Binding-site contacts:
Ligand atom O1 contacts residue LYS69 of chain 1.B at 3.9 Å.
Ligand atom N2 contacts residue VAL67 of chain 1.B at 3.8 Å.
Ligand atom C13 contacts residue VAL117 of chain 1.B at 3.1 Å (hydrophobic).
Ligand atom C16 contacts residue VAL67 of chain 1.B at 3.9 Å (hydrophobic).
Ligand atom N contacts residue VAL54 of chain 1.B at 3.7 Å.
Ligand atom C2 contacts residue ILE175 of chain 1.B at 3.4 Å (hydrophobic).
Ligand atom C14 contacts residue VAL117 of chain 1.B at 3.8 Å (hydrophobic).
Ligand atom N2 contacts residue LEU46 of chain 1.B at 3.6 Å.
Ligand atom N3 contacts residue GLU115 of chain 1.B at 3.8 Å.
Ligand atom N contacts residue ILE175 of chain 1.B at 3.9 Å.
Ligand atom N2 contacts residue MET164 of chain 1.B at 3.2 Å.
Ligand atom C3 contacts residue ILE175 of chain 1.B at 3.6 Å (hydrophobic).
Ligand atom O1 contacts residue PHE114 of chain 1.B at 3.3 Å.
Ligand atom C14 contacts residue GLU115 of chain 1.B at 3.5 Å.
Ligand atom C18 contacts residue PHE114 of chain 1.B at 3.6 Å (hydrophobic).
Ligand atom C7 contacts residue HIS161 of chain 1.B at 3.9 Å.
Ligand atom C15 contacts residue VAL67 of chain 1.B at 3.8 Å (hydrophobic).
Ligand atom O contacts residue LYS69 of chain 1.B at 2.8 Å (salt-bridge).
Ligand atom C13 contacts residue MET164 of chain 1.B at 3.7 Å (hydrophobic).
Ligand atom C9 contacts residue HIS161 of chain 1.B at 3.4 Å.
Ligand atom C4 contacts residue VAL54 of chain 1.B at 3.8 Å (hydrophobic).
Ligand atom C14 contacts residue VAL67 of chain 1.B at 3.5 Å (hydrophobic).
Ligand atom N3 contacts residue HIS116 of chain 1.B at 3.7 Å.
Ligand atom N3 contacts residue VAL117 of chain 1.B at 3.0 Å (h-bond).
Ligand atom C contacts residue LYS69 of chain 1.B at 3.6 Å.
Ligand atom C11 contacts residue HIS161 of chain 1.B at 3.7 Å.
Ligand atom C7 contacts residue LEU46 of chain 1.B at 3.9 Å (hydrophobic).
Ligand atom C13 contacts residue VAL67 of chain 1.B at 3.4 Å (hydrophobic).
Ligand atom C contacts residue PHE114 of chain 1.B at 3.9 Å (hydrophobic).
Ligand atom C17 contacts residue PHE114 of chain 1.B at 3.9 Å (hydrophobic).
Ligand atom C8 contacts residue HIS161 of chain 1.B at 3.6 Å.
Ligand atom C12 contacts residue MET164 of chain 1.B at 3.2 Å (hydrophobic).
Ligand atom C4 contacts residue MET164 of chain 1.B at 3.6 Å (hydrophobic).
Ligand atom N3 contacts residue VAL67 of chain 1.B at 3.3 Å.
Ligand atom O contacts residue ASP176 of chain 1.B at 3.5 Å.
Ligand atom C10 contacts residue HIS161 of chain 1.B at 3.6 Å.
Ligand atom C contacts residue ASP176 of chain 1.B at 3.4 Å.
Ligand atom C1 contacts residue ILE175 of chain 1.B at 3.9 Å (hydrophobic).
Ligand atom O1 contacts residue ASP176 of chain 1.B at 2.9 Å (salt-bridge).
Ligand atom C15 contacts residue MET164 of chain 1.B at 3.6 Å (hydrophobic).

A protein and the small-molecule ligand that binds it are described below.
Small molecule (SMILES): O=C(O)c1ccc2c(c1)nc(NCc1ccccc1)c1ncncc12

Sequence of chain 1.B:
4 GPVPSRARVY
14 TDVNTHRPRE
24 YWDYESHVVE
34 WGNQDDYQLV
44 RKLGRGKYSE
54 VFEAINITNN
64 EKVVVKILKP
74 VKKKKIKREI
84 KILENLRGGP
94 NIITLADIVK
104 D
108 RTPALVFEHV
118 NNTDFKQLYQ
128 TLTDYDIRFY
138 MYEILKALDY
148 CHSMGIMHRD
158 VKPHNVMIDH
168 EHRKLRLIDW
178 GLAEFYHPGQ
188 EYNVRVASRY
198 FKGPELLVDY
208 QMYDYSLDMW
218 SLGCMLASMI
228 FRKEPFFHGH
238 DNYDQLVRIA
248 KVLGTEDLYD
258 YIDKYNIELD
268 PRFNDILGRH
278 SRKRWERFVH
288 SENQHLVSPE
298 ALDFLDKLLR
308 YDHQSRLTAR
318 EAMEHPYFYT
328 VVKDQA